Binding-site contacts:
Ligand atom C8 contacts residue LYS52 of chain 1.A at 3.7 Å.
Ligand atom C18 contacts residue ASP165 of chain 1.A at 3.4 Å.
Ligand atom C21 contacts residue LEU168 of chain 1.A at 3.7 Å (hydrophobic).
Ligand atom C19 contacts residue PHE166 of chain 1.A at 3.3 Å (hydrophobic).
Ligand atom C26 contacts residue ALA50 of chain 1.A at 3.7 Å (hydrophobic).
Ligand atom C11 contacts residue LEU98 of chain 1.A at 3.6 Å (hydrophobic).
Ligand atom C5 contacts residue ARG151 of chain 1.A at 3.3 Å.
Ligand atom C13 contacts residue THR164 of chain 1.A at 3.6 Å.
Ligand atom C contacts residue CYS107 of chain 1.A at 1.8 Å (hydrophobic).
Ligand atom N5 contacts residue ASP165 of chain 1.A at 2.9 Å (salt-bridge).
Ligand atom C contacts residue ASP110 of chain 1.A at 3.6 Å.
Ligand atom C18 contacts residue LEU168 of chain 1.A at 3.7 Å (hydrophobic).
Ligand atom C1 contacts residue ARG151 of chain 1.A at 3.7 Å.
Ligand atom C11 contacts residue THR100 of chain 1.A at 3.6 Å.
Ligand atom N3 contacts residue THR164 of chain 1.A at 3.2 Å (h-bond).
Ligand atom C14 contacts residue THR164 of chain 1.A at 3.3 Å.
Ligand atom N3 contacts residue ASP165 of chain 1.A at 3.4 Å (salt-bridge).
Ligand atom C18 contacts residue PHE166 of chain 1.A at 3.4 Å (hydrophobic).
Ligand atom O1 contacts residue LEU87 of chain 1.A at 3.2 Å.
Ligand atom C25 contacts residue MET103 of chain 1.A at 3.6 Å (hydrophobic).
Ligand atom N6 contacts residue ALA50 of chain 1.A at 3.5 Å.
Ligand atom C12 contacts residue THR100 of chain 1.A at 3.7 Å.
Ligand atom C14 contacts residue ASP165 of chain 1.A at 3.6 Å.
Ligand atom O1 contacts residue THR100 of chain 1.A at 3.4 Å.
Ligand atom C1 contacts residue CYS107 of chain 1.A at 2.9 Å (hydrophobic).
Ligand atom C25 contacts residue ALA50 of chain 1.A at 3.4 Å (hydrophobic).
Ligand atom C24 contacts residue MET103 of chain 1.A at 3.6 Å (hydrophobic).
Ligand atom C14 contacts residue LYS52 of chain 1.A at 3.2 Å.
Ligand atom N2 contacts residue LYS52 of chain 1.A at 2.9 Å (salt-bridge).
Ligand atom N4 contacts residue LEU168 of chain 1.A at 3.6 Å.
Ligand atom N6 contacts residue MET103 of chain 1.A at 3.1 Å (h-bond).
Ligand atom C26 contacts residue LEU154 of chain 1.A at 3.4 Å (hydrophobic).
Ligand atom O1 contacts residue LEU98 of chain 1.A at 3.5 Å.
Ligand atom N6 contacts residue LEU102 of chain 1.A at 3.6 Å.
Ligand atom C21 contacts residue PHE166 of chain 1.A at 3.7 Å (hydrophobic).
Ligand atom N4 contacts residue PHE166 of chain 1.A at 3.7 Å.
Ligand atom C11 contacts residue LYS52 of chain 1.A at 3.5 Å.
Ligand atom C17 contacts residue LEU168 of chain 1.A at 3.7 Å (hydrophobic).
Ligand atom C9 contacts residue LYS52 of chain 1.A at 3.6 Å.
Ligand atom C10 contacts residue LYS52 of chain 1.A at 3.7 Å.

Sequence of chain 1.A:
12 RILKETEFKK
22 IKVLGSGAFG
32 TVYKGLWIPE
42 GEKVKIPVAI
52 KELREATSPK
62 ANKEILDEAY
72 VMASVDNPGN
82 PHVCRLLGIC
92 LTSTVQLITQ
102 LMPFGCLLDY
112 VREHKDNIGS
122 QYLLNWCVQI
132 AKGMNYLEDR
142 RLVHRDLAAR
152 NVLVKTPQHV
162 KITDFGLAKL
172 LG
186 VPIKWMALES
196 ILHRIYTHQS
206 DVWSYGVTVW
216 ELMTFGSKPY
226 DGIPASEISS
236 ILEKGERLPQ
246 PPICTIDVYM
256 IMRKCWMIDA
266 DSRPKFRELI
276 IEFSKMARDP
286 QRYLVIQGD

The protein below binds the small molecule below.
Small molecule (SMILES): CCC(=O)N1CC(n2cc(-c3ccncc3)c(-c3cccc(NC(=O)c4cn(C5CC5)cn4)c3)n2)C1